The protein below binds the small molecule below.
Small molecule (SMILES): CC(=O)N[C@@H]1[C@@H](O)[C@H](O)[C@@H](CO)O[C@H]1O

Sequence of chain 1.A:
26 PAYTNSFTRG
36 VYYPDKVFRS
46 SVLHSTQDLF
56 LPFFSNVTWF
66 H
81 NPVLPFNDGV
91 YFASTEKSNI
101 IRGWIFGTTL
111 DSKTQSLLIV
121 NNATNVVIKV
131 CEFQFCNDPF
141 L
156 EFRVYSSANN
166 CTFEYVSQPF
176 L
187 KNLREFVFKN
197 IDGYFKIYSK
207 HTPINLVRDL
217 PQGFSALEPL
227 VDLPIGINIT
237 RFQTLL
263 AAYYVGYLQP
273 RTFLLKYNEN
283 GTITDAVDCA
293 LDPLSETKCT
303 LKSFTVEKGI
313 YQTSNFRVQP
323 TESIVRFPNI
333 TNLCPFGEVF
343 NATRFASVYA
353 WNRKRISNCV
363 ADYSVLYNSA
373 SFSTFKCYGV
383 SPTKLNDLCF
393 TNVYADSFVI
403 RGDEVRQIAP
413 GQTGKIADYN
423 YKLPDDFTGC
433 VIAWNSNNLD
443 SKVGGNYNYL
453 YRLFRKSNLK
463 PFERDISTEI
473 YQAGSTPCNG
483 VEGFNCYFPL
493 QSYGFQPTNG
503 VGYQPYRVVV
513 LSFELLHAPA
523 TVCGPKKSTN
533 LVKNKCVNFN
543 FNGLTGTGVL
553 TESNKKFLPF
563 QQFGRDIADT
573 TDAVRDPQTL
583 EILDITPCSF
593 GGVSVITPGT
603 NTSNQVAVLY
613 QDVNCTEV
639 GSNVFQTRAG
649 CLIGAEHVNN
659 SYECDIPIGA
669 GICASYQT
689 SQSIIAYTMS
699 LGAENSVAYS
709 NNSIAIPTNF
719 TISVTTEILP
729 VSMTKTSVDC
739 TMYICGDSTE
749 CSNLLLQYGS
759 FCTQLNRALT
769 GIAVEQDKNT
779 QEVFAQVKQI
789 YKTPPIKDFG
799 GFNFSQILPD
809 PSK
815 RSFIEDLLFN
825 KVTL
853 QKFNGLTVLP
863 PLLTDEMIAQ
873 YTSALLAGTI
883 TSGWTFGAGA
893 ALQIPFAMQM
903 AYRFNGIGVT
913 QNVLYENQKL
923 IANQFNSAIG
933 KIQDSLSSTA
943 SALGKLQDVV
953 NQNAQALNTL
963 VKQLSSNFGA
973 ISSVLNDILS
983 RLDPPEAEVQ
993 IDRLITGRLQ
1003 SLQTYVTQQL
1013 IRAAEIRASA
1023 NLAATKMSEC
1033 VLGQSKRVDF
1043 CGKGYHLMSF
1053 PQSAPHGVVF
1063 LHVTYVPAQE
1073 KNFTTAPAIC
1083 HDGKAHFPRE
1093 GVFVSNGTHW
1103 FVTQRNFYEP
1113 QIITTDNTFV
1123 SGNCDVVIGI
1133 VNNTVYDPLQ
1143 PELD

Binding-site contacts:
Ligand atom C1 contacts residue ASN331 of chain 1.A at 1.4 Å.
Ligand atom O6 contacts residue ASN331 of chain 1.A at 4.5 Å.
Ligand atom N2 contacts residue GLN580 of chain 1.A at 4.2 Å.
Ligand atom C1 contacts residue GLN580 of chain 1.A at 4.4 Å.
Ligand atom C5 contacts residue ASN331 of chain 1.A at 3.7 Å.
Ligand atom O7 contacts residue ASN331 of chain 1.A at 3.8 Å.
Ligand atom C2 contacts residue ASN331 of chain 1.A at 2.4 Å.
Ligand atom C3 contacts residue ASN331 of chain 1.A at 3.8 Å.
Ligand atom C8 contacts residue GLN580 of chain 1.A at 3.2 Å.
Ligand atom N2 contacts residue ASN331 of chain 1.A at 2.9 Å (h-bond).
Ligand atom O5 contacts residue ASN331 of chain 1.A at 2.4 Å (h-bond).
Ligand atom C7 contacts residue GLN580 of chain 1.A at 4.2 Å.
Ligand atom C4 contacts residue ASN331 of chain 1.A at 4.2 Å.
Ligand atom C7 contacts residue ASN331 of chain 1.A at 3.5 Å.